Sequence of chain 1.A:
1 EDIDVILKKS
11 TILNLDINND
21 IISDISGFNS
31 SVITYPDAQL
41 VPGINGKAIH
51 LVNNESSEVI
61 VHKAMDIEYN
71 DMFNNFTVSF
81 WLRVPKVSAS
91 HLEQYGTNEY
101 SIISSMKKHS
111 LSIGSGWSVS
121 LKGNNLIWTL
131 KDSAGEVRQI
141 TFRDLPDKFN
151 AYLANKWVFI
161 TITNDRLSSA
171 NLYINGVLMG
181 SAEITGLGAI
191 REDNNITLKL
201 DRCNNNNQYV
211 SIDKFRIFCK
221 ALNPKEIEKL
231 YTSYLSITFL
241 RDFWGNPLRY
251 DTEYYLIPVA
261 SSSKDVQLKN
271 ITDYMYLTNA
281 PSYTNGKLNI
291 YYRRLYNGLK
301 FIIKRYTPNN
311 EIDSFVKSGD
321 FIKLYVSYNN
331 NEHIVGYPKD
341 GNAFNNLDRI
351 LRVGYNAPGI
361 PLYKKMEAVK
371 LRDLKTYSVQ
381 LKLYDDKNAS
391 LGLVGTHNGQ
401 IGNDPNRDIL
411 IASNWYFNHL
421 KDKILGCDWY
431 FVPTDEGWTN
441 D

The small molecule below binds the protein below.
Small molecule (SMILES): OC[C@H]1O[C@@H](O[C@H]2[C@H](O)[C@@H](O)[C@H](O)O[C@@H]2CO)[C@H](O)[C@@H](O)[C@H]1O

Binding-site contacts:
Ligand atom O6 contacts residue ASP348 of chain 1.A at 2.6 Å (salt-bridge).
Ligand atom O6 contacts residue ASN346 of chain 1.A at 3.6 Å.
Ligand atom C5 contacts residue GOL1 of chain 1.C at 0.3 Å.
Ligand atom C1 contacts residue TRP415 of chain 1.A at 3.6 Å (hydrophobic).
Ligand atom C5 contacts residue TYR416 of chain 1.A at 4.1 Å (hydrophobic).
Ligand atom C6 contacts residue ASP348 of chain 1.A at 3.2 Å.
Ligand atom C3 contacts residue GOL1 of chain 1.C at 3.1 Å.
Ligand atom O3 contacts residue ASN346 of chain 1.A at 2.7 Å (h-bond).
Ligand atom C4 contacts residue TRP415 of chain 1.A at 3.5 Å (hydrophobic).
Ligand atom C5 contacts residue TRP415 of chain 1.A at 3.4 Å (hydrophobic).
Ligand atom O4 contacts residue GOL1 of chain 1.C at 2.3 Å (h-bond).
Ligand atom C2 contacts residue ASN346 of chain 1.A at 4.0 Å.
Ligand atom C6 contacts residue TYR416 of chain 1.A at 3.9 Å (hydrophobic).
Ligand atom O4 contacts residue HIS397 of chain 1.A at 3.9 Å.
Ligand atom O2 contacts residue GOL1 of chain 1.C at 2.9 Å (h-bond).
Ligand atom C3 contacts residue GOL1 of chain 1.C at 1.0 Å.
Ligand atom C3 contacts residue ASN346 of chain 1.A at 3.6 Å.
Ligand atom O5 contacts residue GOL1 of chain 1.C at 0.7 Å (h-bond).
Ligand atom C6 contacts residue GOL1 of chain 1.C at 0.8 Å.
Ligand atom C4 contacts residue GOL1 of chain 1.C at 0.8 Å.
Ligand atom O6 contacts residue TRP415 of chain 1.A at 3.5 Å.
Ligand atom C2 contacts residue TRP415 of chain 1.A at 4.1 Å (hydrophobic).
Ligand atom C3 contacts residue TRP415 of chain 1.A at 3.6 Å (hydrophobic).
Ligand atom C2 contacts residue GOL1 of chain 1.C at 1.8 Å.
Ligand atom O2 contacts residue ASN346 of chain 1.A at 3.2 Å (h-bond).
Ligand atom O4 contacts residue GOL1 of chain 1.C at 1.5 Å (h-bond).
Ligand atom C4 contacts residue GOL1 of chain 1.C at 2.8 Å.
Ligand atom C4 contacts residue THR396 of chain 1.A at 3.5 Å.
Ligand atom O3 contacts residue TRP415 of chain 1.A at 3.7 Å.
Ligand atom C6 contacts residue SER413 of chain 1.A at 3.8 Å.
Ligand atom O3 contacts residue GOL1 of chain 1.C at 1.6 Å (h-bond).
Ligand atom C6 contacts residue TRP415 of chain 1.A at 4.0 Å (hydrophobic).
Ligand atom C4 contacts residue TYR416 of chain 1.A at 3.5 Å (hydrophobic).
Ligand atom O2 contacts residue TRP415 of chain 1.A at 3.9 Å.
Ligand atom O5 contacts residue TRP415 of chain 1.A at 3.8 Å.
Ligand atom O3 contacts residue GOL1 of chain 1.C at 2.5 Å (h-bond).
Ligand atom O6 contacts residue GOL1 of chain 1.C at 0.4 Å (h-bond).
Ligand atom C1 contacts residue GOL1 of chain 1.C at 1.5 Å.
Ligand atom O4 contacts residue THR396 of chain 1.A at 2.8 Å (h-bond).
Ligand atom O6 contacts residue SER413 of chain 1.A at 3.0 Å (h-bond).